Binding-site contacts:
Ligand atom C14 contacts residue TYR87 of chain 1.C at 3.7 Å (hydrophobic).
Ligand atom C20 contacts residue ASP244 of chain 1.C at 3.2 Å.
Ligand atom C38 contacts residue PRO86 of chain 1.C at 3.2 Å (hydrophobic).
Ligand atom C37 contacts residue TYR214 of chain 1.C at 3.7 Å (hydrophobic).
Ligand atom C24 contacts residue GLY246 of chain 1.C at 3.2 Å.
Ligand atom C40 contacts residue THR88 of chain 1.C at 3.6 Å.
Ligand atom O54 contacts residue TRP131 of chain 1.C at 3.6 Å.
Ligand atom N29 contacts residue ASP244 of chain 1.C at 2.6 Å (salt-bridge).
Ligand atom O54 contacts residue PHE124 of chain 1.C at 2.6 Å (h-bond).
Ligand atom C42 contacts residue THR88 of chain 1.C at 3.1 Å.
Ligand atom O28 contacts residue THR88 of chain 1.C at 2.9 Å (h-bond).
Ligand atom C31 contacts residue GLY50 of chain 1.C at 3.4 Å.
Ligand atom C49 contacts residue TYR87 of chain 1.C at 3.7 Å (hydrophobic).
Ligand atom C20 contacts residue THR247 of chain 1.C at 3.1 Å.
Ligand atom O52 contacts residue ASP48 of chain 1.C at 2.5 Å (salt-bridge).
Ligand atom C49 contacts residue SER51 of chain 1.C at 3.3 Å.
Ligand atom O54 contacts residue ILE126 of chain 1.C at 3.7 Å.
Ligand atom C34 contacts residue GLY50 of chain 1.C at 3.7 Å.
Ligand atom C16 contacts residue ASP244 of chain 1.C at 3.7 Å.
Ligand atom C31 contacts residue ASP244 of chain 1.C at 3.3 Å.
Ligand atom BR1 contacts residue ILE126 of chain 1.C at 3.6 Å.
Ligand atom O27 contacts residue GLN89 of chain 1.C at 3.2 Å (h-bond).
Ligand atom C2 contacts residue LEU46 of chain 1.C at 3.8 Å (hydrophobic).
Ligand atom O52 contacts residue GLY50 of chain 1.C at 3.4 Å (h-bond).
Ligand atom O52 contacts residue TYR87 of chain 1.C at 3.5 Å.
Ligand atom C18 contacts residue ASP244 of chain 1.C at 3.3 Å.
Ligand atom C35 contacts residue GLY50 of chain 1.C at 3.2 Å.
Ligand atom C3 contacts residue PHE124 of chain 1.C at 3.7 Å (hydrophobic).
Ligand atom O28 contacts residue GLN89 of chain 1.C at 3.5 Å (h-bond).
Ligand atom C9 contacts residue GLY246 of chain 1.C at 3.3 Å.
Ligand atom C11 contacts residue ASP48 of chain 1.C at 3.4 Å.
Ligand atom C9 contacts residue LEU46 of chain 1.C at 3.5 Å (hydrophobic).
Ligand atom C16 contacts residue ASP48 of chain 1.C at 3.5 Å.
Ligand atom C4 contacts residue PHE124 of chain 1.C at 3.4 Å (hydrophobic).
Ligand atom N29 contacts residue GLY50 of chain 1.C at 3.0 Å (h-bond).
Ligand atom C35 contacts residue TYR214 of chain 1.C at 3.6 Å (hydrophobic).
Ligand atom O52 contacts residue SER51 of chain 1.C at 3.7 Å.
Ligand atom O28 contacts residue TYR87 of chain 1.C at 3.2 Å.
Ligand atom C6 contacts residue PHE124 of chain 1.C at 3.7 Å (hydrophobic).
Ligand atom O27 contacts residue THR247 of chain 1.C at 3.6 Å.

This protein binds this small molecule.
Small molecule (SMILES): O=S1(=O)C[C@@H](Cc2ccc(O)c(Br)c2)[C@H](O)[C@@H](NCc2cccc(C3CC3)c2)C1

Sequence of chain 1.C:
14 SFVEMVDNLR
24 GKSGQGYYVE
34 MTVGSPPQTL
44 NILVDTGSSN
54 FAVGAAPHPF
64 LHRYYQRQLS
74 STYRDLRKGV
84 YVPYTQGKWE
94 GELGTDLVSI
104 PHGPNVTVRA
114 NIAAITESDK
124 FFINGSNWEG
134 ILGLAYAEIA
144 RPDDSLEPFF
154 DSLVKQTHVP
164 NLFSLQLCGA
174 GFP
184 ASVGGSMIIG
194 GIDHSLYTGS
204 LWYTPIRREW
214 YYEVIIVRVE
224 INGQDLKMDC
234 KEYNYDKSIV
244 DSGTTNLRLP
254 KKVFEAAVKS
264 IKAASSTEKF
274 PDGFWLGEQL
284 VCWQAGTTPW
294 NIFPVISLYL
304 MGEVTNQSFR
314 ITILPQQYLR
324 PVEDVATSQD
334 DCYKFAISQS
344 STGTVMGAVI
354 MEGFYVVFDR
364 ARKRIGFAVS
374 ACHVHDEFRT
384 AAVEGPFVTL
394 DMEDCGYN